The small molecule below binds the protein below.
Small molecule (SMILES): CC(=O)N[C@H]1[C@H](O[C@H]2[C@H](O)[C@@H](NC(C)=O)CO[C@@H]2CO)O[C@H](CO)[C@@H](O[C@@H]2O[C@H](CO)[C@@H](O)[C@H](O)[C@@H]2O)[C@@H]1O

Sequence of chain 1.A:
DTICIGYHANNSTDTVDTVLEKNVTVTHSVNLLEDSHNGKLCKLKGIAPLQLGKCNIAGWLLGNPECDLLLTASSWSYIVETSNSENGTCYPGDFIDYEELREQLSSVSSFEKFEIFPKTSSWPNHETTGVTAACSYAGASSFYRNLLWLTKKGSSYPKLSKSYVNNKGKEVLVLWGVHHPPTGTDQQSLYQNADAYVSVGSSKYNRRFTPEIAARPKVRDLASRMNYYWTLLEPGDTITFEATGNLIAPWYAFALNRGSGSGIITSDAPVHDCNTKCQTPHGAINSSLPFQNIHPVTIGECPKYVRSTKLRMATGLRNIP

Binding-site contacts:
Ligand atom C5 contacts residue GLU86 of chain 1.A at 4.3 Å.
Ligand atom C7 contacts residue ASN87 of chain 1.A at 3.2 Å.
Ligand atom C2 contacts residue ARG220 of chain 1.A at 3.9 Å.
Ligand atom C7 contacts residue ASN64 of chain 1.A at 3.7 Å.
Ligand atom C3 contacts residue ARG220 of chain 1.A at 4.0 Å.
Ligand atom C3 contacts residue ASN87 of chain 1.A at 3.8 Å.
Ligand atom C7 contacts residue ARG220 of chain 1.A at 3.6 Å.
Ligand atom C5 contacts residue ASN87 of chain 1.A at 3.7 Å.
Ligand atom C8 contacts residue SER136 of chain 1.A at 4.1 Å.
Ligand atom O7 contacts residue ASN87 of chain 1.A at 3.0 Å (h-bond).
Ligand atom O7 contacts residue CYS90 of chain 1.A at 3.2 Å.
Ligand atom C8 contacts residue ASN64 of chain 1.A at 3.2 Å.
Ligand atom C8 contacts residue CYS135 of chain 1.A at 4.2 Å (hydrophobic).
Ligand atom C8 contacts residue ALA134 of chain 1.A at 4.3 Å (hydrophobic).
Ligand atom C8 contacts residue GLU66 of chain 1.A at 3.8 Å.
Ligand atom N2 contacts residue ASN87 of chain 1.A at 2.9 Å (h-bond).
Ligand atom O6 contacts residue GLU86 of chain 1.A at 3.6 Å.
Ligand atom C2 contacts residue GLU66 of chain 1.A at 4.3 Å.
Ligand atom C4 contacts residue ASN87 of chain 1.A at 4.3 Å.
Ligand atom N2 contacts residue GLU66 of chain 1.A at 3.5 Å.
Ligand atom C1 contacts residue ASN87 of chain 1.A at 1.4 Å.
Ligand atom C8 contacts residue PRO65 of chain 1.A at 4.2 Å (hydrophobic).
Ligand atom C8 contacts residue ASN87 of chain 1.A at 4.4 Å.
Ligand atom C6 contacts residue GLU86 of chain 1.A at 3.7 Å.
Ligand atom O7 contacts residue ASN64 of chain 1.A at 3.1 Å (h-bond).
Ligand atom C1 contacts residue GLU66 of chain 1.A at 4.0 Å.
Ligand atom O7 contacts residue ARG220 of chain 1.A at 3.7 Å.
Ligand atom O3 contacts residue ARG220 of chain 1.A at 3.1 Å (salt-bridge).
Ligand atom O5 contacts residue GLU86 of chain 1.A at 3.6 Å.
Ligand atom C4 contacts residue ARG220 of chain 1.A at 4.3 Å.
Ligand atom C2 contacts residue ASN87 of chain 1.A at 2.5 Å.
Ligand atom C8 contacts residue CYS90 of chain 1.A at 3.7 Å (hydrophobic).
Ligand atom C7 contacts residue GLU66 of chain 1.A at 3.9 Å.
Ligand atom C8 contacts residue ARG220 of chain 1.A at 4.2 Å.
Ligand atom N2 contacts residue ARG220 of chain 1.A at 3.7 Å.
Ligand atom O5 contacts residue ASN87 of chain 1.A at 2.4 Å (h-bond).
Ligand atom C7 contacts residue CYS90 of chain 1.A at 3.8 Å (hydrophobic).